Sequence of chain 1.B:
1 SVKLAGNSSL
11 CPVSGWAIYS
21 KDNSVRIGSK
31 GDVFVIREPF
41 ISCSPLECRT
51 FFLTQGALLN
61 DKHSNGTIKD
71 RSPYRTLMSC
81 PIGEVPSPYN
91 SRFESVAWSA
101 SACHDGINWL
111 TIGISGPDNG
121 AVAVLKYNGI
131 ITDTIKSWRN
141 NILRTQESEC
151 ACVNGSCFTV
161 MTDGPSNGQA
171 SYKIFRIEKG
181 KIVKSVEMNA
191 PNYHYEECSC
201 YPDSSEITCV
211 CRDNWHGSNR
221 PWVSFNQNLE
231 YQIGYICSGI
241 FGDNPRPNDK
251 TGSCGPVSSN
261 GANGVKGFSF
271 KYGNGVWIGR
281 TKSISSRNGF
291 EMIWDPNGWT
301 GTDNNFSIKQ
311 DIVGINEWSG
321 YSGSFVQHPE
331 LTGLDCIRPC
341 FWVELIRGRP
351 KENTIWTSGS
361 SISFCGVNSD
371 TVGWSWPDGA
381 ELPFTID

This small molecule binds to this protein.
Small molecule (SMILES): CCC(CC)O[C@@H]1C=C(P(=O)(O)OCCCCCCN=[N+]=N)C[C@H](N)[C@H]1NC(C)=O

Binding-site contacts:
Ligand atom C2 contacts residue TYR321 of chain 1.B at 2.9 Å (hydrophobic).
Ligand atom C24 contacts residue PRO350 of chain 1.B at 3.7 Å (hydrophobic).
Ligand atom C4 contacts residue ASP70 of chain 1.B at 3.5 Å.
Ligand atom C4 contacts residue TYR321 of chain 1.B at 3.6 Å (hydrophobic).
Ligand atom P1 contacts residue TYR321 of chain 1.B at 3.4 Å.
Ligand atom C3 contacts residue ASP70 of chain 1.B at 3.3 Å.
Ligand atom C3 contacts residue ARG37 of chain 1.B at 3.9 Å.
Ligand atom OP1 contacts residue ARG37 of chain 1.B at 3.0 Å (salt-bridge).
Ligand atom C7 contacts residue TYR321 of chain 1.B at 3.2 Å (hydrophobic).
Ligand atom C6 contacts residue GLU197 of chain 1.B at 3.5 Å.
Ligand atom C91 contacts residue GLU196 of chain 1.B at 3.7 Å.
Ligand atom N4 contacts residue GLU38 of chain 1.B at 2.8 Å (salt-bridge).
Ligand atom N8 contacts residue ARG349 of chain 1.B at 3.1 Å (salt-bridge).
Ligand atom OP1 contacts residue TYR321 of chain 1.B at 3.3 Å (h-bond).
Ligand atom OP2 contacts residue ARG212 of chain 1.B at 3.0 Å (salt-bridge).
Ligand atom C6 contacts residue TYR321 of chain 1.B at 3.8 Å (hydrophobic).
Ligand atom N4 contacts residue ASP70 of chain 1.B at 3.0 Å (salt-bridge).
Ligand atom C91 contacts residue ARG212 of chain 1.B at 3.7 Å.
Ligand atom C9 contacts residue GLU196 of chain 1.B at 3.7 Å.
Ligand atom C81 contacts residue SER166 of chain 1.B at 3.7 Å.
Ligand atom N8 contacts residue ILE68 of chain 1.B at 3.7 Å.
Ligand atom C91 contacts residue ASN214 of chain 1.B at 3.7 Å.
Ligand atom C82 contacts residue ARG144 of chain 1.B at 3.8 Å.
Ligand atom C81 contacts residue ARG144 of chain 1.B at 3.5 Å.
Ligand atom C3 contacts residue TYR321 of chain 1.B at 3.2 Å (hydrophobic).
Ligand atom N7 contacts residue ARG349 of chain 1.B at 3.2 Å (salt-bridge).
Ligand atom O10 contacts residue ASP70 of chain 1.B at 3.2 Å.
Ligand atom OP1 contacts residue ARG287 of chain 1.B at 2.8 Å (salt-bridge).
Ligand atom OP2 contacts residue TYR321 of chain 1.B at 3.7 Å.
Ligand atom O10 contacts residue ARG71 of chain 1.B at 2.9 Å (salt-bridge).
Ligand atom N6 contacts residue ARG349 of chain 1.B at 3.8 Å.
Ligand atom C4 contacts residue GLU197 of chain 1.B at 3.9 Å.
Ligand atom C7 contacts residue GLU197 of chain 1.B at 3.9 Å.
Ligand atom OP2 contacts residue ARG287 of chain 1.B at 2.7 Å (salt-bridge).
Ligand atom C4 contacts residue GLU38 of chain 1.B at 3.6 Å.
Ligand atom C3 contacts residue GLU38 of chain 1.B at 3.7 Å.
Ligand atom C7 contacts residue ARG212 of chain 1.B at 3.8 Å.
Ligand atom P1 contacts residue ARG287 of chain 1.B at 3.7 Å.
Ligand atom C10 contacts residue ARG71 of chain 1.B at 3.9 Å.
Ligand atom N6 contacts residue PRO350 of chain 1.B at 3.9 Å.